Sequence of chain 1.I:
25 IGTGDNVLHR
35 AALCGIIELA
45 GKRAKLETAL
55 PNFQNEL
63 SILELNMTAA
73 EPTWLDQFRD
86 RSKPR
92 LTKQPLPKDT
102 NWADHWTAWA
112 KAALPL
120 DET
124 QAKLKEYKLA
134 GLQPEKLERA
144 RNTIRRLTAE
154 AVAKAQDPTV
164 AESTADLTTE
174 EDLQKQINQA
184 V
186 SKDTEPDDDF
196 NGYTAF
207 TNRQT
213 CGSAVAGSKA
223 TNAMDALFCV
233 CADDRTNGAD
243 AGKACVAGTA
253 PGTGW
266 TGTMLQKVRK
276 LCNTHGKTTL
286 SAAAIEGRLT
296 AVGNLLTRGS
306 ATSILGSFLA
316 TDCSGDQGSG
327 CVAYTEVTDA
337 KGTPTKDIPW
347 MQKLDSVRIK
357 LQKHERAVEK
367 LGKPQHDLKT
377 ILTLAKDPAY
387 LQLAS

Binding-site contacts:
Ligand atom O6 contacts residue SER324 of chain 1.I at 4.0 Å.
Ligand atom C5 contacts residue THR316 of chain 1.I at 3.8 Å.
Ligand atom O3 contacts residue ASP321 of chain 1.I at 4.4 Å.
Ligand atom C6 contacts residue THR316 of chain 1.I at 3.3 Å.
Ligand atom C3 contacts residue ASP321 of chain 1.I at 3.9 Å.
Ligand atom C5 contacts residue GLY323 of chain 1.I at 3.9 Å.
Ligand atom C5 contacts residue SER324 of chain 1.I at 2.7 Å.
Ligand atom O6 contacts residue GLY323 of chain 1.I at 2.8 Å (h-bond).
Ligand atom O5 contacts residue GLY323 of chain 1.I at 4.0 Å.
Ligand atom O2 contacts residue ASP321 of chain 1.I at 2.8 Å (salt-bridge).
Ligand atom C1 contacts residue SER319 of chain 1.I at 4.4 Å.
Ligand atom O2 contacts residue SER324 of chain 1.I at 3.2 Å (h-bond).
Ligand atom C1 contacts residue ASP321 of chain 1.I at 4.2 Å.
Ligand atom C1 contacts residue GLY323 of chain 1.I at 4.5 Å.
Ligand atom C6 contacts residue GLY323 of chain 1.I at 3.9 Å.
Ligand atom C2 contacts residue ASP321 of chain 1.I at 3.8 Å.
Ligand atom C3 contacts residue SER324 of chain 1.I at 3.2 Å.
Ligand atom O6 contacts residue THR316 of chain 1.I at 2.6 Å (h-bond).
Ligand atom C2 contacts residue SER324 of chain 1.I at 2.6 Å.
Ligand atom C4 contacts residue SER324 of chain 1.I at 3.5 Å.
Ligand atom O5 contacts residue SER324 of chain 1.I at 2.1 Å (h-bond).
Ligand atom O5 contacts residue THR316 of chain 1.I at 3.1 Å (h-bond).
Ligand atom C1 contacts residue THR316 of chain 1.I at 3.9 Å.
Ligand atom C6 contacts residue SER324 of chain 1.I at 3.9 Å.
Ligand atom C1 contacts residue SER324 of chain 1.I at 1.4 Å.

A protein and the small-molecule ligand that binds it are described below.
Small molecule (SMILES): OC[C@H]1O[C@H](O)[C@H](O)[C@@H](O)[C@@H]1O